The small molecule below binds the protein below.
Small molecule (SMILES): O=P(O)(O)O[C@@H]1[C@H](O)[C@H](O)[C@@H](OP(=O)(O)O)[C@H](OP(=O)(O)O)[C@H]1O

Sequence of chain 1.A:
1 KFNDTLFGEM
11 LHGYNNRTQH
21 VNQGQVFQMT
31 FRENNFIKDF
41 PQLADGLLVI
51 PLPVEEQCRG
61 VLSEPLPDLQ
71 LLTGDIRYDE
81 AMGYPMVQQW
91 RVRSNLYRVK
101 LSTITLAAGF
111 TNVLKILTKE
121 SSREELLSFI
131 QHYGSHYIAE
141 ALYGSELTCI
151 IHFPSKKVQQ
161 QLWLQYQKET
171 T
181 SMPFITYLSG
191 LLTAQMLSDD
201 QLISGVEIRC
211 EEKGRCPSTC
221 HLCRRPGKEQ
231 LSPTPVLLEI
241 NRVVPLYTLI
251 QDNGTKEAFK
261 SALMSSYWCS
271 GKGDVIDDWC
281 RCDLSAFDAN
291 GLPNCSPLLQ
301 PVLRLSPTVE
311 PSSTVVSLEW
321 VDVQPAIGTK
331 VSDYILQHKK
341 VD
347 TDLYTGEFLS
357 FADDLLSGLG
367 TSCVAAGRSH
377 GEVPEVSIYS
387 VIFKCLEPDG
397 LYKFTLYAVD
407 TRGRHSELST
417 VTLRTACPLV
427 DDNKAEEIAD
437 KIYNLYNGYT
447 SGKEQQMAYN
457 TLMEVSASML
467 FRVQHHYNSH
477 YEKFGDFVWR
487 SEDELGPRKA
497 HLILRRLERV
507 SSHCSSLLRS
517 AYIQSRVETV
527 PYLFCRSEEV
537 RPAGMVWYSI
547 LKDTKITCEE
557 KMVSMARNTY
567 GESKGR

Binding-site contacts:
Ligand atom O43 contacts residue ARG408 of chain 1.A at 3.7 Å.
Ligand atom O3 contacts residue TRP543 of chain 1.A at 4.4 Å.
Ligand atom O52 contacts residue TRP279 of chain 1.A at 4.3 Å.
Ligand atom O1 contacts residue TRP543 of chain 1.A at 4.1 Å.
Ligand atom C2 contacts residue TRP543 of chain 1.A at 4.2 Å (hydrophobic).
Ligand atom O11 contacts residue TRP543 of chain 1.A at 4.2 Å.
Ligand atom O2 contacts residue TRP543 of chain 1.A at 2.9 Å (h-bond).